Sequence of chain 1.G:
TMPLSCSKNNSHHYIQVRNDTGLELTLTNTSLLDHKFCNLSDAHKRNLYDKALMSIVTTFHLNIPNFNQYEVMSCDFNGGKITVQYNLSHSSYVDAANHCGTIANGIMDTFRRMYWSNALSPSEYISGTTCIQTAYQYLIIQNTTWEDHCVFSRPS

A protein and the small-molecule ligand that binds it are described below.
Small molecule (SMILES): CC(=O)N[C@@H]1[C@@H](O)[C@H](O)[C@@H](CO)O[C@H]1O

Binding-site contacts:
Ligand atom C2 contacts residue ASN44 of chain 1.G at 2.4 Å.
Ligand atom C1 contacts residue ALA150 of chain 1.G at 3.8 Å (hydrophobic).
Ligand atom O5 contacts residue ASN44 of chain 1.G at 2.4 Å (h-bond).
Ligand atom O5 contacts residue GLN152 of chain 1.G at 2.7 Å (h-bond).
Ligand atom C4 contacts residue ASN44 of chain 1.G at 4.2 Å.
Ligand atom C1 contacts residue GLN152 of chain 1.G at 3.6 Å.
Ligand atom C1 contacts residue ASN44 of chain 1.G at 1.4 Å.
Ligand atom C6 contacts residue GLN152 of chain 1.G at 3.5 Å.
Ligand atom O6 contacts residue GLN152 of chain 1.G at 2.8 Å (h-bond).
Ligand atom O5 contacts residue ALA150 of chain 1.G at 3.8 Å.
Ligand atom C6 contacts residue ALA150 of chain 1.G at 4.4 Å (hydrophobic).
Ligand atom N2 contacts residue ASN44 of chain 1.G at 2.9 Å (h-bond).
Ligand atom O7 contacts residue ASN44 of chain 1.G at 4.2 Å.
Ligand atom C5 contacts residue GLN152 of chain 1.G at 3.7 Å.
Ligand atom C5 contacts residue ASN44 of chain 1.G at 3.7 Å.
Ligand atom C8 contacts residue TYR151 of chain 1.G at 4.0 Å (hydrophobic).
Ligand atom C3 contacts residue ASN44 of chain 1.G at 3.8 Å.
Ligand atom C7 contacts residue ASN44 of chain 1.G at 3.8 Å.
Ligand atom C3 contacts residue ALA150 of chain 1.G at 4.1 Å (hydrophobic).
Ligand atom C8 contacts residue ASN24 of chain 1.G at 3.3 Å.
Ligand atom O4 contacts residue ALA150 of chain 1.G at 3.8 Å.
Ligand atom C4 contacts residue ALA150 of chain 1.G at 4.2 Å (hydrophobic).
Ligand atom C5 contacts residue ALA150 of chain 1.G at 3.6 Å (hydrophobic).